Sequence of chain 1.A:
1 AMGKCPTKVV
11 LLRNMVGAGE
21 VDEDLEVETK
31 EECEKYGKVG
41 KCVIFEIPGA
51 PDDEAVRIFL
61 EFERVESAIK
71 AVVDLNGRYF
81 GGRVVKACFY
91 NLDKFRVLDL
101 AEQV

Binding-site contacts:
Ligand atom CA contacts residue GLU28 of chain 1.A at 3.6 Å.
Ligand atom CZ contacts residue ASN76 of chain 1.A at 3.5 Å.
Ligand atom NH1 contacts residue GLU23 of chain 1.A at 3.0 Å (salt-bridge).
Ligand atom N contacts residue TYR79 of chain 1.A at 3.0 Å (h-bond).
Ligand atom NH1 contacts residue ASN76 of chain 1.A at 3.3 Å (h-bond).
Ligand atom CD contacts residue ASP24 of chain 1.A at 3.5 Å.
Ligand atom N contacts residue GLU28 of chain 1.A at 2.9 Å (salt-bridge).
Ligand atom CZ contacts residue GLU31 of chain 1.A at 3.6 Å.
Ligand atom NE1 contacts residue PHE80 of chain 1.A at 3.5 Å.
Ligand atom NH2 contacts residue ASP22 of chain 1.A at 2.9 Å (salt-bridge).
Ligand atom O contacts residue GLY81 of chain 1.A at 2.8 Å (h-bond).
Ligand atom N contacts residue ASP24 of chain 1.A at 2.9 Å (salt-bridge).
Ligand atom CB contacts residue ASP24 of chain 1.A at 3.5 Å.
Ligand atom NE contacts residue PHE80 of chain 1.A at 3.4 Å.
Ligand atom N contacts residue GLU28 of chain 1.A at 2.8 Å (salt-bridge).
Ligand atom CB contacts residue PHE80 of chain 1.A at 3.5 Å (hydrophobic).
Ligand atom CD contacts residue NA1 of chain 1.E at 3.5 Å.
Ligand atom CG contacts residue ASP24 of chain 1.A at 3.3 Å.
Ligand atom CD1 contacts residue GLU28 of chain 1.A at 3.5 Å.
Ligand atom CE2 contacts residue PHE80 of chain 1.A at 3.5 Å (hydrophobic).
Ligand atom NH2 contacts residue LEU25 of chain 1.A at 3.2 Å (h-bond).
Ligand atom CD2 contacts residue PHE80 of chain 1.A at 3.6 Å (hydrophobic).
Ligand atom CB contacts residue GLU28 of chain 1.A at 3.4 Å.
Ligand atom CZ contacts residue GLU23 of chain 1.A at 3.4 Å.
Ligand atom NH2 contacts residue GLU23 of chain 1.A at 2.9 Å (salt-bridge).
Ligand atom NH2 contacts residue ASP74 of chain 1.A at 2.8 Å (salt-bridge).
Ligand atom NH1 contacts residue GLY81 of chain 1.A at 2.9 Å (h-bond).
Ligand atom NH2 contacts residue GLU31 of chain 1.A at 3.0 Å (salt-bridge).
Ligand atom NH1 contacts residue GLU31 of chain 1.A at 3.0 Å (salt-bridge).
Ligand atom NH1 contacts residue NA1 of chain 1.E at 3.1 Å (h-bond).
Ligand atom NE1 contacts residue THR29 of chain 1.A at 3.0 Å (h-bond).
Ligand atom O contacts residue ARG78 of chain 1.A at 2.9 Å (salt-bridge).
Ligand atom O contacts residue PHE80 of chain 1.A at 3.5 Å.
Ligand atom CZ2 contacts residue MET15 of chain 1.A at 3.5 Å (hydrophobic).
Ligand atom NH2 contacts residue VAL73 of chain 1.A at 3.3 Å (h-bond).
Ligand atom CD contacts residue GLY81 of chain 1.A at 3.2 Å.
Ligand atom C contacts residue ARG78 of chain 1.A at 3.5 Å.
Ligand atom NH1 contacts residue ASP24 of chain 1.A at 2.9 Å (salt-bridge).
Ligand atom NH1 contacts residue TYR79 of chain 1.A at 3.5 Å.
Ligand atom NH2 contacts residue ASN76 of chain 1.A at 2.8 Å (h-bond).

This protein binds this small molecule.
Small molecule (SMILES): C[C@@H](C=O)NC(=O)[C@H](CCCN=C(N)N)NC(=O)[C@H](CCC(=O)O)NC(=O)[C@H](CCCN=C(N)N)NC(=O)[C@H](CC1=CN=C2C=CC=CC12)NC(=O)[C@H](CCCN=C(N)N)NC(=O)[C@H](CCCN=C(N)N)NC(=O)[C@H](CCCN=C(N)N)NC(=O)[C@@H](N)CCCN=C(N)N